The small molecule below binds the protein below.
Small molecule (SMILES): N#Cc1cccc(N)c1

Sequence of chain 1.B:
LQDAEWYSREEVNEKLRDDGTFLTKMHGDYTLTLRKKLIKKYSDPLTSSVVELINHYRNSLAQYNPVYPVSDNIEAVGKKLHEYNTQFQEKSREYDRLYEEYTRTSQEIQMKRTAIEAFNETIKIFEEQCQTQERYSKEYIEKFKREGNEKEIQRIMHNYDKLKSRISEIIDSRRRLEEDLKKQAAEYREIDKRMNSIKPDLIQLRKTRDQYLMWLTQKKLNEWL

Sequence of chain 1.A:
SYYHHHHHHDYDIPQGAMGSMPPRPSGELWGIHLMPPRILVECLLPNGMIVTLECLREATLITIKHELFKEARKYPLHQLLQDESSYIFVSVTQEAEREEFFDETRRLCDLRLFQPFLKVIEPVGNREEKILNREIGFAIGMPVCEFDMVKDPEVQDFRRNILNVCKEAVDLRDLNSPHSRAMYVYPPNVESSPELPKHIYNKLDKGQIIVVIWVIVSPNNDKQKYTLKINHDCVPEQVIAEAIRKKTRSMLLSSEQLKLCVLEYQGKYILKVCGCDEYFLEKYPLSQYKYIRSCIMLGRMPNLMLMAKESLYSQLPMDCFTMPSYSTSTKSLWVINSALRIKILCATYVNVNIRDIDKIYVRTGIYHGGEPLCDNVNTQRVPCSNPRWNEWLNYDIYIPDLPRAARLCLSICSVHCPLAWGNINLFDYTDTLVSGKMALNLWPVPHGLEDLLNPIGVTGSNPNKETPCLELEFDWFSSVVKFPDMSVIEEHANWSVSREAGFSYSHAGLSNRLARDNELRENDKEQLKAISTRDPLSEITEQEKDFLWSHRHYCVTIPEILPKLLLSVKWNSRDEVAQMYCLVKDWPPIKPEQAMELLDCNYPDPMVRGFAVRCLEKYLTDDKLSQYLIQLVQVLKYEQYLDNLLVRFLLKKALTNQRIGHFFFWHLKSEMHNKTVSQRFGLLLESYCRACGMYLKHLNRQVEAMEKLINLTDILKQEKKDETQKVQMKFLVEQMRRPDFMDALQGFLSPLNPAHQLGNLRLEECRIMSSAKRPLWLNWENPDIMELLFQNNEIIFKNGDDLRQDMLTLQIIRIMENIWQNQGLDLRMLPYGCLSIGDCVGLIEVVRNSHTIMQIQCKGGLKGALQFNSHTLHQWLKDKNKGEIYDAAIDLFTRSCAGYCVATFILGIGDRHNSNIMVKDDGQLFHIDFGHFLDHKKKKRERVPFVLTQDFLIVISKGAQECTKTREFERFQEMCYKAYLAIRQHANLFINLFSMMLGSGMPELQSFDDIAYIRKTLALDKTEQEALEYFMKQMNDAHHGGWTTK

Binding-site contacts:
Ligand atom C5 contacts residue GLU570 of chain 1.A at 4.4 Å.
Ligand atom C3 contacts residue GLU570 of chain 1.A at 3.6 Å.
Ligand atom C7 contacts residue GLU570 of chain 1.A at 3.7 Å.
Ligand atom N8 contacts residue GLU570 of chain 1.A at 3.7 Å.
Ligand atom C4 contacts residue ASN23 of chain 1.B at 4.4 Å.
Ligand atom C4 contacts residue GLU570 of chain 1.A at 3.9 Å.
Ligand atom C2 contacts residue GLU570 of chain 1.A at 3.9 Å.
Ligand atom N1 contacts residue ASN633 of chain 1.A at 3.9 Å.
Ligand atom C1 contacts residue GLU570 of chain 1.A at 4.4 Å.
Ligand atom N8 contacts residue LEU59 of chain 1.B at 4.0 Å.